Sequence of chain 1.E:
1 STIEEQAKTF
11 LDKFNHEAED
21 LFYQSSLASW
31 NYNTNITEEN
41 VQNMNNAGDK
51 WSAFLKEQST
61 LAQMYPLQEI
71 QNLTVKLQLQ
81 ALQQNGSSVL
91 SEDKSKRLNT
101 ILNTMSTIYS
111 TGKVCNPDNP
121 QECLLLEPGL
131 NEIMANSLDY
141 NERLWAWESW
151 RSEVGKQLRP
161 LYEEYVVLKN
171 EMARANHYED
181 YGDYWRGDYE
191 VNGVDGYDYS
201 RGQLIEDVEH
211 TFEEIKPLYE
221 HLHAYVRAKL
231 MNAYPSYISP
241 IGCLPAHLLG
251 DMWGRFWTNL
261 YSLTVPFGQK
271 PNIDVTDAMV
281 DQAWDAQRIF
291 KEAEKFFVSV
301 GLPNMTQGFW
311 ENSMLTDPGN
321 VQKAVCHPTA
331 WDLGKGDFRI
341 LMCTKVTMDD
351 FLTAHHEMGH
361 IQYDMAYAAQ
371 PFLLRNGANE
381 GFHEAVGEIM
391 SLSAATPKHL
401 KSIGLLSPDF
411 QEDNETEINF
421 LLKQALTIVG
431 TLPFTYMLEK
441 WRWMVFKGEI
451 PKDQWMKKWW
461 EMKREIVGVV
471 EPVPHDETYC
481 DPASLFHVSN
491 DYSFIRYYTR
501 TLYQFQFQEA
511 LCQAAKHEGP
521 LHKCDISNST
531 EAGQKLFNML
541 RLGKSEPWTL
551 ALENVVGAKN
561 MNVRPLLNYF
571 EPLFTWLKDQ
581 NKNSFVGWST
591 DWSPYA

Binding-site contacts:
Ligand atom O7 contacts residue ASN304 of chain 1.E at 3.0 Å (h-bond).
Ligand atom O5 contacts residue ASN304 of chain 1.E at 2.4 Å (h-bond).
Ligand atom C5 contacts residue ASN304 of chain 1.E at 3.7 Å.
Ligand atom C1 contacts residue ASN304 of chain 1.E at 1.4 Å.
Ligand atom C8 contacts residue MET305 of chain 1.E at 4.0 Å (hydrophobic).
Ligand atom C3 contacts residue ASN304 of chain 1.E at 3.8 Å.
Ligand atom N2 contacts residue MET305 of chain 1.E at 4.4 Å.
Ligand atom C2 contacts residue ASN304 of chain 1.E at 2.5 Å.
Ligand atom C7 contacts residue ASN304 of chain 1.E at 3.1 Å.
Ligand atom C8 contacts residue ASN304 of chain 1.E at 4.1 Å.
Ligand atom C4 contacts residue ASN304 of chain 1.E at 4.2 Å.
Ligand atom N2 contacts residue ASN304 of chain 1.E at 2.9 Å (h-bond).

The protein below binds the small molecule below.
Small molecule (SMILES): CC(=O)N[C@@H]1[C@@H](O)[C@H](O)[C@@H](CO)O[C@H]1O